This protein binds this small molecule.
Small molecule (SMILES): CC(=O)N[C@H]1[C@H](O[C@H]2[C@H](O)[C@@H](NC(C)=O)CO[C@@H]2CO)O[C@H](CO)[C@@H](O)[C@@H]1O

Binding-site contacts:
Ligand atom C7 contacts residue GLU119 of chain 2.A at 4.0 Å.
Ligand atom C4 contacts residue ASN81 of chain 2.A at 4.2 Å.
Ligand atom O7 contacts residue PHE120 of chain 2.A at 3.9 Å.
Ligand atom N2 contacts residue ASN81 of chain 2.A at 3.0 Å (h-bond).
Ligand atom O6 contacts residue GLN80 of chain 2.A at 4.4 Å.
Ligand atom N2 contacts residue PHE120 of chain 2.A at 4.2 Å.
Ligand atom O3 contacts residue PHE120 of chain 2.A at 4.2 Å.
Ligand atom C2 contacts residue ASN81 of chain 2.A at 2.5 Å.
Ligand atom C6 contacts residue GLN80 of chain 2.A at 4.4 Å.
Ligand atom C1 contacts residue PHE120 of chain 2.A at 4.3 Å (hydrophobic).
Ligand atom C3 contacts residue PHE120 of chain 2.A at 4.3 Å (hydrophobic).
Ligand atom O5 contacts residue PHE120 of chain 2.A at 4.5 Å.
Ligand atom C6 contacts residue ASN81 of chain 2.A at 4.5 Å.
Ligand atom O5 contacts residue ASN81 of chain 2.A at 2.3 Å (h-bond).
Ligand atom C5 contacts residue ASN81 of chain 2.A at 3.6 Å.
Ligand atom C2 contacts residue PHE120 of chain 2.A at 3.5 Å (hydrophobic).
Ligand atom O7 contacts residue GLU119 of chain 2.A at 3.0 Å.
Ligand atom C1 contacts residue ASN81 of chain 2.A at 1.4 Å.
Ligand atom C3 contacts residue ASN81 of chain 2.A at 3.8 Å.
Ligand atom C8 contacts residue GLU119 of chain 2.A at 4.0 Å.
Ligand atom C8 contacts residue ASN81 of chain 2.A at 3.2 Å.
Ligand atom C7 contacts residue ASN81 of chain 2.A at 2.7 Å.
Ligand atom O7 contacts residue ASN81 of chain 2.A at 3.0 Å (h-bond).

Sequence of chain 2.A:
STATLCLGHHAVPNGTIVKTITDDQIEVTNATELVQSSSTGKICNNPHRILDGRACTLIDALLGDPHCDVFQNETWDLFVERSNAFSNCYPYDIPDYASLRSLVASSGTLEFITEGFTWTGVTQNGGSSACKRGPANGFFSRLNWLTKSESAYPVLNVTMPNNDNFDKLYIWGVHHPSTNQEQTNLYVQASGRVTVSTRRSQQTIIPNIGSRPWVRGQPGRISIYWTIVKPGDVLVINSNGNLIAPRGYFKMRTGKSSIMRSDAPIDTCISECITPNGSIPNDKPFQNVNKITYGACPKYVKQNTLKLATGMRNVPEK